Binding-site contacts:
Ligand atom C1 contacts residue ASN154 of chain 44.C at 1.4 Å.
Ligand atom N2 contacts residue ASN154 of chain 44.C at 2.9 Å (h-bond).
Ligand atom C7 contacts residue ASN154 of chain 44.C at 3.3 Å.
Ligand atom C5 contacts residue ASN154 of chain 44.C at 3.6 Å.
Ligand atom O5 contacts residue ASN154 of chain 44.C at 2.3 Å (h-bond).
Ligand atom C2 contacts residue GLU155 of chain 44.C at 3.7 Å.
Ligand atom N2 contacts residue GLU155 of chain 44.C at 3.0 Å (salt-bridge).
Ligand atom O5 contacts residue HIS104 of chain 44.A at 3.1 Å (h-bond).
Ligand atom C3 contacts residue ASN154 of chain 44.C at 3.7 Å.
Ligand atom C7 contacts residue GLU155 of chain 44.C at 3.9 Å.
Ligand atom C6 contacts residue HIS104 of chain 44.A at 4.0 Å.
Ligand atom C8 contacts residue GLU155 of chain 44.C at 3.8 Å.
Ligand atom C1 contacts residue GLU155 of chain 44.C at 3.9 Å.
Ligand atom C1 contacts residue HIS104 of chain 44.A at 3.4 Å.
Ligand atom O7 contacts residue ASN154 of chain 44.C at 3.2 Å (h-bond).
Ligand atom O3 contacts residue GLU155 of chain 44.C at 4.3 Å.
Ligand atom C2 contacts residue ASN154 of chain 44.C at 2.4 Å.
Ligand atom C4 contacts residue ASN154 of chain 44.C at 4.2 Å.
Ligand atom C3 contacts residue GLU155 of chain 44.C at 3.7 Å.
Ligand atom C5 contacts residue HIS104 of chain 44.A at 3.6 Å.
Ligand atom C8 contacts residue ASN154 of chain 44.C at 3.6 Å.

This protein binds this small molecule.
Small molecule (SMILES): CC(=O)N[C@@H]1[C@@H](O)[C@H](O)[C@@H](CO)O[C@H]1O

Sequence of chain 44.C:
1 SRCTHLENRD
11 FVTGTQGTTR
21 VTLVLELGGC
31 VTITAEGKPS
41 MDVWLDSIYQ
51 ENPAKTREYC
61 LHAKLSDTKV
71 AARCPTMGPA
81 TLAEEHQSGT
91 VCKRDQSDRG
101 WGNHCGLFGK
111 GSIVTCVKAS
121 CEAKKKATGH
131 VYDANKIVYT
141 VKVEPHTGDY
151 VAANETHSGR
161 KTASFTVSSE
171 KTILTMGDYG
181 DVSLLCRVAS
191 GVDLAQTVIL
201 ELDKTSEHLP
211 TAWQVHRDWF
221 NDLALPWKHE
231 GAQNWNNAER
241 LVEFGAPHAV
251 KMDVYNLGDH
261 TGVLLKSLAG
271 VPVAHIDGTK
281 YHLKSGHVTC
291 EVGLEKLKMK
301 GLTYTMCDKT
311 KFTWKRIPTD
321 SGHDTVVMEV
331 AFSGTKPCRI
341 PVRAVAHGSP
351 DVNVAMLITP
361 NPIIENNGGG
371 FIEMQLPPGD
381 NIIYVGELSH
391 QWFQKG

Sequence of chain 44.A:
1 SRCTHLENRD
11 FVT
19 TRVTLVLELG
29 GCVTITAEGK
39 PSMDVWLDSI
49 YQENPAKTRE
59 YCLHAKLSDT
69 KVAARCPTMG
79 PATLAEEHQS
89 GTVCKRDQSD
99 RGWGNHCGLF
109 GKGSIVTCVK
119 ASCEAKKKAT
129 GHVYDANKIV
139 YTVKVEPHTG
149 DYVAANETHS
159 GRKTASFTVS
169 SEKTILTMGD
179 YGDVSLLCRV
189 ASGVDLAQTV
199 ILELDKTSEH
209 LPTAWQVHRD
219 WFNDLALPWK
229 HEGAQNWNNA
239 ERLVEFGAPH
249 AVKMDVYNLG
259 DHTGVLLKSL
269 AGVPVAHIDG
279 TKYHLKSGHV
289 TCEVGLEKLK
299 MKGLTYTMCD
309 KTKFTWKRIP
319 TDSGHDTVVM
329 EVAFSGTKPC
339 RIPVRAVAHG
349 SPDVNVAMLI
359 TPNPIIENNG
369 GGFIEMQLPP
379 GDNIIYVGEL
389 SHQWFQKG